Sequence of chain 1.A:
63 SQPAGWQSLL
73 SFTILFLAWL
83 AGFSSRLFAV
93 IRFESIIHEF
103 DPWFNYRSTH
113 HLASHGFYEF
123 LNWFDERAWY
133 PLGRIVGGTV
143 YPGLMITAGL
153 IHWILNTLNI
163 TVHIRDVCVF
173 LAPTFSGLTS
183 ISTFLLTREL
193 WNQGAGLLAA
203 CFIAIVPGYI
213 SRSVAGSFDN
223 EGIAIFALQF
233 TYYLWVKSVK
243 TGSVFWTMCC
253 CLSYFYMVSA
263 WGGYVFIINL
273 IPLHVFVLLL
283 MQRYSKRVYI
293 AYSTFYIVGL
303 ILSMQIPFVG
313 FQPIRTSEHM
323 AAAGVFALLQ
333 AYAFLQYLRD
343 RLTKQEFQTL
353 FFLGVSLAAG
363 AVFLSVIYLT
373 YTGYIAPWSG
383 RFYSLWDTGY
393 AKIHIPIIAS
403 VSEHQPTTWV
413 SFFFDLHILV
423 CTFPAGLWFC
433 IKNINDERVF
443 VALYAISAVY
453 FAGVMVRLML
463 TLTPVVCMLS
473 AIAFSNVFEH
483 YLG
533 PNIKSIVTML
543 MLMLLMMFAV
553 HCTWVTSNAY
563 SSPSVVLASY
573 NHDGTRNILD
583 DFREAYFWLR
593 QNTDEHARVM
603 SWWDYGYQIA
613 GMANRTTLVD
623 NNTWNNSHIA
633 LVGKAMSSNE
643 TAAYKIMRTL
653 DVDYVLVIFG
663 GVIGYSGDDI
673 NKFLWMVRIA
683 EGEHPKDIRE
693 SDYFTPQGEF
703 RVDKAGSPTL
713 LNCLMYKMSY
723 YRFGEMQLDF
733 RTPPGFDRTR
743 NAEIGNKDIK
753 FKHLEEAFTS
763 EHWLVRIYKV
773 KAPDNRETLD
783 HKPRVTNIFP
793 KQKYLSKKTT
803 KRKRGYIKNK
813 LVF

A protein and the small-molecule ligand that binds it are described below.
Small molecule (SMILES): C[C@H]1CC[C@]2(OC1)O[C@H]1[C@H](O)[C@@H]3[C@H]4CC[C@@H]5C[C@H](O[C@H]6O[C@@H](CO)[C@H](O)[C@@H](O)[C@@H]6O)[C@@H](O)C[C@@]5(C)[C@@H]4CC[C@@]3(C)[C@@H]1[C@H]2C

Binding-site contacts:
Ligand atom C82 contacts residue TRP248 of chain 1.A at 3.5 Å (hydrophobic).
Ligand atom C02 contacts residue EGY1 of chain 1.Q at 3.9 Å.
Ligand atom O77 contacts residue EGY1 of chain 1.Q at 2.5 Å.
Ligand atom C17 contacts residue ARG190 of chain 1.A at 4.4 Å.
Ligand atom C07 contacts residue LEU187 of chain 1.A at 3.4 Å (hydrophobic).
Ligand atom C19 contacts residue ARG190 of chain 1.A at 4.1 Å.
Ligand atom C76 contacts residue LYS239 of chain 1.A at 4.2 Å.
Ligand atom C85 contacts residue LEU187 of chain 1.A at 3.9 Å (hydrophobic).
Ligand atom C08 contacts residue ILE183 of chain 1.A at 3.9 Å (hydrophobic).
Ligand atom C84 contacts residue EGY1 of chain 1.Q at 4.4 Å.
Ligand atom C02 contacts residue PHE232 of chain 1.A at 4.0 Å (hydrophobic).
Ligand atom C09 contacts residue PHE232 of chain 1.A at 4.4 Å (hydrophobic).
Ligand atom C83 contacts residue EGY1 of chain 1.Q at 3.0 Å.
Ligand atom C79 contacts residue ARG190 of chain 1.A at 4.0 Å.
Ligand atom C80 contacts residue ARG190 of chain 1.A at 2.9 Å.
Ligand atom C01 contacts residue PHE232 of chain 1.A at 4.0 Å (hydrophobic).
Ligand atom O14 contacts residue LEU187 of chain 1.A at 4.1 Å.
Ligand atom C20 contacts residue ARG190 of chain 1.A at 4.0 Å.
Ligand atom C08 contacts residue PHE232 of chain 1.A at 4.0 Å (hydrophobic).
Ligand atom C18 contacts residue ARG190 of chain 1.A at 3.6 Å.
Ligand atom C10 contacts residue LEU180 of chain 1.A at 3.6 Å (hydrophobic).
Ligand atom C06 contacts residue PHE232 of chain 1.A at 4.2 Å (hydrophobic).
Ligand atom C78 contacts residue TRP248 of chain 1.A at 4.5 Å (hydrophobic).
Ligand atom C07 contacts residue PHE232 of chain 1.A at 3.2 Å (hydrophobic).
Ligand atom C82 contacts residue EGY1 of chain 1.Q at 3.8 Å.
Ligand atom C85 contacts residue TYR235 of chain 1.A at 2.9 Å (hydrophobic).
Ligand atom C16 contacts residue ARG190 of chain 1.A at 4.3 Å.
Ligand atom C04 contacts residue LEU187 of chain 1.A at 4.1 Å (hydrophobic).
Ligand atom C76 contacts residue EGY1 of chain 1.Q at 3.7 Å.
Ligand atom C21 contacts residue EGY1 of chain 1.Q at 4.0 Å.
Ligand atom C83 contacts residue TRP248 of chain 1.A at 3.9 Å (hydrophobic).
Ligand atom C01 contacts residue EGY1 of chain 1.Q at 2.5 Å.
Ligand atom O22 contacts residue EGY1 of chain 1.Q at 3.4 Å.
Ligand atom C08 contacts residue LEU187 of chain 1.A at 4.0 Å (hydrophobic).
Ligand atom C80 contacts residue TYR235 of chain 1.A at 3.5 Å (hydrophobic).
Ligand atom C84 contacts residue TYR235 of chain 1.A at 4.1 Å (hydrophobic).
Ligand atom C82 contacts residue TYR235 of chain 1.A at 3.7 Å (hydrophobic).
Ligand atom C83 contacts residue TYR235 of chain 1.A at 4.2 Å (hydrophobic).
Ligand atom O77 contacts residue LYS239 of chain 1.A at 4.0 Å.
Ligand atom C78 contacts residue EGY1 of chain 1.Q at 4.4 Å.